The small molecule below binds the protein below.
Small molecule (SMILES): CC(=O)N[C@@H]1[C@@H](O)[C@H](O)[C@@H](CO)O[C@H]1O

Sequence of chain 2.B:
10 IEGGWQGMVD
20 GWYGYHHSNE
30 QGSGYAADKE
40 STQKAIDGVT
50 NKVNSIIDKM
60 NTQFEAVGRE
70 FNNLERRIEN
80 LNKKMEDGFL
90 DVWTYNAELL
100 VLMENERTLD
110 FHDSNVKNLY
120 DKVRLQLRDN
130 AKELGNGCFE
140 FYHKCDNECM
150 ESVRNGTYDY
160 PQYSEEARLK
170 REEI

Binding-site contacts:
Ligand atom O5 contacts residue THR156 of chain 2.B at 3.8 Å.
Ligand atom C5 contacts residue ASN154 of chain 2.B at 3.2 Å.
Ligand atom N2 contacts residue GLU150 of chain 2.B at 3.4 Å (salt-bridge).
Ligand atom C4 contacts residue ASN154 of chain 2.B at 4.1 Å.
Ligand atom C1 contacts residue THR156 of chain 2.B at 4.1 Å.
Ligand atom C8 contacts residue GLU150 of chain 2.B at 3.4 Å.
Ligand atom N2 contacts residue ASN154 of chain 2.B at 3.5 Å (h-bond).
Ligand atom C1 contacts residue GLU150 of chain 2.B at 4.2 Å.
Ligand atom C6 contacts residue ASN154 of chain 2.B at 4.2 Å.
Ligand atom C3 contacts residue ASN154 of chain 2.B at 3.9 Å.
Ligand atom O6 contacts residue ASN154 of chain 2.B at 4.0 Å.
Ligand atom C7 contacts residue GLU150 of chain 2.B at 3.3 Å.
Ligand atom C2 contacts residue GLU150 of chain 2.B at 4.1 Å.
Ligand atom C2 contacts residue ASN154 of chain 2.B at 2.9 Å.
Ligand atom C1 contacts residue ASN154 of chain 2.B at 1.4 Å.
Ligand atom C5 contacts residue THR156 of chain 2.B at 4.0 Å.
Ligand atom O5 contacts residue ASN154 of chain 2.B at 2.2 Å (h-bond).
Ligand atom C6 contacts residue THR156 of chain 2.B at 4.1 Å.
Ligand atom O6 contacts residue THR156 of chain 2.B at 3.1 Å (h-bond).
Ligand atom O7 contacts residue GLU150 of chain 2.B at 3.8 Å.